Binding-site contacts:
Ligand atom C6 contacts residue ASP452 of chain 1.C at 3.7 Å.
Ligand atom O5 contacts residue FDA1 of chain 1.L at 3.8 Å.
Ligand atom F3 contacts residue GLN448 of chain 1.C at 2.9 Å.
Ligand atom C1 contacts residue HIS548 of chain 1.C at 3.5 Å.
Ligand atom C2 contacts residue ASN593 of chain 1.C at 3.6 Å.
Ligand atom C1 contacts residue FDA1 of chain 1.L at 3.8 Å.
Ligand atom C3 contacts residue ASP452 of chain 1.C at 4.2 Å.
Ligand atom C1 contacts residue VAL546 of chain 1.C at 3.3 Å (hydrophobic).
Ligand atom F3 contacts residue ALA171 of chain 1.C at 4.3 Å.
Ligand atom O2 contacts residue ASN593 of chain 1.C at 2.6 Å (h-bond).
Ligand atom O1 contacts residue HIS548 of chain 1.C at 3.3 Å (h-bond).
Ligand atom C2 contacts residue THR169 of chain 1.C at 4.3 Å.
Ligand atom C4 contacts residue GLN448 of chain 1.C at 3.8 Å.
Ligand atom O4 contacts residue FDA1 of chain 1.L at 3.8 Å.
Ligand atom C6 contacts residue ARG472 of chain 1.C at 3.9 Å.
Ligand atom O6 contacts residue LEU545 of chain 1.C at 4.0 Å.
Ligand atom C3 contacts residue FDA1 of chain 1.L at 4.0 Å.
Ligand atom C3 contacts residue GLN448 of chain 1.C at 3.5 Å.
Ligand atom C2 contacts residue HIS548 of chain 1.C at 3.6 Å.
Ligand atom O5 contacts residue VAL546 of chain 1.C at 3.9 Å.
Ligand atom O6 contacts residue PHE454 of chain 1.C at 3.5 Å.
Ligand atom O4 contacts residue THR169 of chain 1.C at 2.4 Å (h-bond).
Ligand atom O2 contacts residue FDA1 of chain 1.L at 3.0 Å.
Ligand atom O2 contacts residue HIS548 of chain 1.C at 2.6 Å (h-bond).
Ligand atom C3 contacts residue ASN593 of chain 1.C at 3.5 Å.
Ligand atom C4 contacts residue THR169 of chain 1.C at 3.7 Å.
Ligand atom C3 contacts residue THR169 of chain 1.C at 4.1 Å.
Ligand atom O1 contacts residue FDA1 of chain 1.L at 3.3 Å.
Ligand atom C6 contacts residue PHE454 of chain 1.C at 4.2 Å (hydrophobic).
Ligand atom C6 contacts residue TYR456 of chain 1.C at 3.2 Å (hydrophobic).
Ligand atom C3 contacts residue PHE474 of chain 1.C at 3.8 Å (hydrophobic).
Ligand atom O1 contacts residue VAL546 of chain 1.C at 2.7 Å (h-bond).
Ligand atom F3 contacts residue ASN593 of chain 1.C at 2.9 Å.
Ligand atom C2 contacts residue FDA1 of chain 1.L at 3.0 Å.
Ligand atom C5 contacts residue ASP452 of chain 1.C at 3.8 Å.
Ligand atom F3 contacts residue THR169 of chain 1.C at 3.7 Å.
Ligand atom O6 contacts residue TYR456 of chain 1.C at 3.3 Å (h-bond).
Ligand atom F3 contacts residue FDA1 of chain 1.L at 3.3 Å.
Ligand atom C4 contacts residue ASP452 of chain 1.C at 2.9 Å.
Ligand atom O4 contacts residue ASP452 of chain 1.C at 2.6 Å (salt-bridge).

A small-molecule ligand and the protein it binds are described below.
Small molecule (SMILES): OC[C@H]1O[C@@H](O)[C@H](O)[C@@H](F)[C@H]1O

Sequence of chain 1.C:
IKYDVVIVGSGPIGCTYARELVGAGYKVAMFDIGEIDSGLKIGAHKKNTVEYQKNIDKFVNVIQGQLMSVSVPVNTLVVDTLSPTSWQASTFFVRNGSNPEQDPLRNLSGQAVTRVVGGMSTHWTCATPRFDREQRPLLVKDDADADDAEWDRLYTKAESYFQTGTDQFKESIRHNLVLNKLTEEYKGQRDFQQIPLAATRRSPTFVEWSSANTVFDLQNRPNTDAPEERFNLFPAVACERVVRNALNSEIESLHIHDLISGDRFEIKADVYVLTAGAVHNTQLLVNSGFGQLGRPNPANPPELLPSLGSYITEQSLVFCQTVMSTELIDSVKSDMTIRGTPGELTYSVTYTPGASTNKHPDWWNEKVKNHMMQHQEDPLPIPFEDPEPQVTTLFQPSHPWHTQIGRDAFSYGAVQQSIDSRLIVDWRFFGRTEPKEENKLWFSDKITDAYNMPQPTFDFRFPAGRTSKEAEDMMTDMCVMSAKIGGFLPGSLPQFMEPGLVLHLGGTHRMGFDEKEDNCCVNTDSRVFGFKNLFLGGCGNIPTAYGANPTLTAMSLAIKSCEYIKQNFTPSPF